Binding-site contacts:
Ligand atom C contacts residue HIS193 of chain 1.H at 3.5 Å.
Ligand atom C3 contacts residue ALA221 of chain 1.H at 4.1 Å (hydrophobic).
Ligand atom N contacts residue PRO77 of chain 1.H at 3.5 Å.
Ligand atom C2 contacts residue PRO77 of chain 1.H at 3.5 Å (hydrophobic).
Ligand atom C contacts residue ARG188 of chain 1.H at 3.7 Å.
Ligand atom N contacts residue GLY76 of chain 1.H at 3.8 Å.
Ligand atom O2 contacts residue FE1 of chain 1.RA at 2.4 Å.
Ligand atom O1 contacts residue TYR133 of chain 1.H at 4.0 Å.
Ligand atom C2 contacts residue ARG188 of chain 1.H at 3.9 Å.
Ligand atom C5 contacts residue ILE169 of chain 1.H at 3.5 Å (hydrophobic).
Ligand atom C3 contacts residue VAL53 of chain 1.H at 4.1 Å (hydrophobic).
Ligand atom C3 contacts residue ASP52 of chain 1.H at 3.9 Å.
Ligand atom C4 contacts residue VAL53 of chain 1.H at 3.3 Å (hydrophobic).
Ligand atom C5 contacts residue PRO77 of chain 1.H at 3.8 Å (hydrophobic).
Ligand atom C2 contacts residue GLY76 of chain 1.H at 3.7 Å.
Ligand atom C3 contacts residue PRO77 of chain 1.H at 3.8 Å (hydrophobic).
Ligand atom N contacts residue HIS193 of chain 1.H at 3.1 Å.
Ligand atom O2 contacts residue TYR78 of chain 1.H at 3.3 Å.
Ligand atom C1 contacts residue FE1 of chain 1.RA at 4.0 Å.
Ligand atom C1 contacts residue ARG188 of chain 1.H at 3.8 Å.
Ligand atom N contacts residue GLN75 of chain 1.H at 4.0 Å.
Ligand atom C contacts residue HIS191 of chain 1.H at 4.0 Å.
Ligand atom C2 contacts residue ILE74 of chain 1.H at 3.8 Å (hydrophobic).
Ligand atom C4 contacts residue LEU49 of chain 1.H at 4.0 Å (hydrophobic).
Ligand atom C6 contacts residue TYR78 of chain 1.H at 4.0 Å (hydrophobic).
Ligand atom C6 contacts residue PRO77 of chain 1.H at 3.6 Å (hydrophobic).
Ligand atom O1 contacts residue ARG188 of chain 1.H at 2.7 Å (salt-bridge).
Ligand atom O1 contacts residue HIS193 of chain 1.H at 3.1 Å (h-bond).
Ligand atom O2 contacts residue HIS193 of chain 1.H at 3.0 Å (h-bond).
Ligand atom O1 contacts residue HIS191 of chain 1.H at 2.9 Å (h-bond).
Ligand atom C contacts residue FE1 of chain 1.RA at 2.6 Å.
Ligand atom O1 contacts residue FE1 of chain 1.RA at 2.1 Å.
Ligand atom C3 contacts residue ILE74 of chain 1.H at 4.1 Å (hydrophobic).
Ligand atom C4 contacts residue ILE169 of chain 1.H at 3.9 Å (hydrophobic).
Ligand atom N contacts residue FE1 of chain 1.RA at 2.7 Å.
Ligand atom C5 contacts residue LEU49 of chain 1.H at 3.6 Å (hydrophobic).
Ligand atom C4 contacts residue PRO77 of chain 1.H at 4.0 Å (hydrophobic).
Ligand atom C1 contacts residue PRO77 of chain 1.H at 3.4 Å (hydrophobic).
Ligand atom C contacts residue PRO77 of chain 1.H at 4.0 Å (hydrophobic).
Ligand atom O2 contacts residue TYR133 of chain 1.H at 3.4 Å (h-bond).

Sequence of chain 1.H:
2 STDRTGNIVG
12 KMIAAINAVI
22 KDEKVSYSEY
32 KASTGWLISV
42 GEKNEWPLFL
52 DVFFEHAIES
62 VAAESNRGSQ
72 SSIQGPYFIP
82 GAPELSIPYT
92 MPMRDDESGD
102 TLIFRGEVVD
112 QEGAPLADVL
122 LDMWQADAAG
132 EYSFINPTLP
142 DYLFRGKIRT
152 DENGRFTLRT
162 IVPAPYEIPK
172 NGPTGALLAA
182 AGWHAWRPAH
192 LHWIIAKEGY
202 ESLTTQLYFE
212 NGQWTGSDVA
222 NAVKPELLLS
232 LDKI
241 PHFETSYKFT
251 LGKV

This small molecule binds to this protein.
Small molecule (SMILES): O=C(NO)c1ccccc1